Sequence of chain 1.A:
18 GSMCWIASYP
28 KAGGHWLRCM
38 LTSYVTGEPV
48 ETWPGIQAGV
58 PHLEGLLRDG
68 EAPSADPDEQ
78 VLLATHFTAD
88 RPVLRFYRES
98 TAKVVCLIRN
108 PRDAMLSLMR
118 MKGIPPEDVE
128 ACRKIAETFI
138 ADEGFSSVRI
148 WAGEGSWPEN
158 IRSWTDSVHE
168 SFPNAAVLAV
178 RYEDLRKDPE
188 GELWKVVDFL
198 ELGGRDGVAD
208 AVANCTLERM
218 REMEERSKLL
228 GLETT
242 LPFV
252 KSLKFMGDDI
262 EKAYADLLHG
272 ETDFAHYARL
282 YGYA

Binding-site contacts:
Ligand atom O3' contacts residue ARG106 of chain 1.A at 3.3 Å (salt-bridge).
Ligand atom O4P contacts residue GLY31 of chain 1.A at 2.8 Å (h-bond).
Ligand atom O4P contacts residue ALA29 of chain 1.A at 3.6 Å (h-bond).
Ligand atom O1P contacts residue ARG106 of chain 1.A at 2.7 Å (salt-bridge).
Ligand atom O4P contacts residue GLY30 of chain 1.A at 3.1 Å (h-bond).
Ligand atom O6P contacts residue LYS28 of chain 1.A at 3.0 Å (salt-bridge).
Ligand atom N6 contacts residue CYS212 of chain 1.A at 2.8 Å (h-bond).
Ligand atom N7 contacts residue TRP33 of chain 1.A at 3.7 Å.
Ligand atom N1 contacts residue TRP33 of chain 1.A at 3.3 Å.
Ligand atom O5' contacts residue GLY30 of chain 1.A at 3.1 Å (h-bond).
Ligand atom O5P contacts residue GLY31 of chain 1.A at 3.7 Å.
Ligand atom O4P contacts residue LYS28 of chain 1.A at 3.5 Å (salt-bridge).
Ligand atom P1 contacts residue SER114 of chain 1.A at 3.1 Å.
Ligand atom C3' contacts residue SER114 of chain 1.A at 3.4 Å.
Ligand atom P1 contacts residue ARG117 of chain 1.A at 3.1 Å.
Ligand atom O3P contacts residue ARG117 of chain 1.A at 3.0 Å (salt-bridge).
Ligand atom C5 contacts residue TRP33 of chain 1.A at 3.6 Å (hydrophobic).
Ligand atom O5' contacts residue LYS28 of chain 1.A at 3.3 Å.
Ligand atom N6 contacts residue THR213 of chain 1.A at 3.4 Å.
Ligand atom P2 contacts residue GLY31 of chain 1.A at 3.7 Å.
Ligand atom O5P contacts residue HIS32 of chain 1.A at 2.8 Å (h-bond).
Ligand atom O3' contacts residue SER114 of chain 1.A at 3.2 Å (h-bond).
Ligand atom C2 contacts residue TYR179 of chain 1.A at 3.6 Å (hydrophobic).
Ligand atom N6 contacts residue TRP33 of chain 1.A at 3.1 Å.
Ligand atom C6 contacts residue TRP33 of chain 1.A at 3.4 Å (hydrophobic).
Ligand atom O1P contacts residue SER114 of chain 1.A at 3.0 Å (h-bond).
Ligand atom N6 contacts residue MET217 of chain 1.A at 3.4 Å (h-bond).
Ligand atom P2 contacts residue GLY30 of chain 1.A at 3.7 Å.
Ligand atom P2 contacts residue LYS28 of chain 1.A at 3.6 Å.
Ligand atom N3 contacts residue TRP33 of chain 1.A at 3.7 Å.
Ligand atom O5P contacts residue PHE244 of chain 1.A at 3.8 Å.
Ligand atom O1P contacts residue ARG117 of chain 1.A at 2.5 Å (salt-bridge).
Ligand atom C1' contacts residue TYR179 of chain 1.A at 3.8 Å (hydrophobic).
Ligand atom O4' contacts residue GLY30 of chain 1.A at 3.6 Å.
Ligand atom C2 contacts residue TRP33 of chain 1.A at 3.5 Å (hydrophobic).
Ligand atom O3P contacts residue SER114 of chain 1.A at 2.7 Å (h-bond).
Ligand atom N6 contacts residue LEU214 of chain 1.A at 3.2 Å (h-bond).
Ligand atom N3 contacts residue TYR179 of chain 1.A at 2.8 Å (h-bond).
Ligand atom C5' contacts residue LYS28 of chain 1.A at 3.4 Å.
Ligand atom C4' contacts residue ARG106 of chain 1.A at 3.7 Å.

The protein below binds the small molecule below.
Small molecule (SMILES): Nc1ncnc2c1ncn2[C@@H]1O[C@H](COP(=O)(O)O)[C@@H](OP(=O)(O)O)[C@H]1O